Sequence of chain 1.B:
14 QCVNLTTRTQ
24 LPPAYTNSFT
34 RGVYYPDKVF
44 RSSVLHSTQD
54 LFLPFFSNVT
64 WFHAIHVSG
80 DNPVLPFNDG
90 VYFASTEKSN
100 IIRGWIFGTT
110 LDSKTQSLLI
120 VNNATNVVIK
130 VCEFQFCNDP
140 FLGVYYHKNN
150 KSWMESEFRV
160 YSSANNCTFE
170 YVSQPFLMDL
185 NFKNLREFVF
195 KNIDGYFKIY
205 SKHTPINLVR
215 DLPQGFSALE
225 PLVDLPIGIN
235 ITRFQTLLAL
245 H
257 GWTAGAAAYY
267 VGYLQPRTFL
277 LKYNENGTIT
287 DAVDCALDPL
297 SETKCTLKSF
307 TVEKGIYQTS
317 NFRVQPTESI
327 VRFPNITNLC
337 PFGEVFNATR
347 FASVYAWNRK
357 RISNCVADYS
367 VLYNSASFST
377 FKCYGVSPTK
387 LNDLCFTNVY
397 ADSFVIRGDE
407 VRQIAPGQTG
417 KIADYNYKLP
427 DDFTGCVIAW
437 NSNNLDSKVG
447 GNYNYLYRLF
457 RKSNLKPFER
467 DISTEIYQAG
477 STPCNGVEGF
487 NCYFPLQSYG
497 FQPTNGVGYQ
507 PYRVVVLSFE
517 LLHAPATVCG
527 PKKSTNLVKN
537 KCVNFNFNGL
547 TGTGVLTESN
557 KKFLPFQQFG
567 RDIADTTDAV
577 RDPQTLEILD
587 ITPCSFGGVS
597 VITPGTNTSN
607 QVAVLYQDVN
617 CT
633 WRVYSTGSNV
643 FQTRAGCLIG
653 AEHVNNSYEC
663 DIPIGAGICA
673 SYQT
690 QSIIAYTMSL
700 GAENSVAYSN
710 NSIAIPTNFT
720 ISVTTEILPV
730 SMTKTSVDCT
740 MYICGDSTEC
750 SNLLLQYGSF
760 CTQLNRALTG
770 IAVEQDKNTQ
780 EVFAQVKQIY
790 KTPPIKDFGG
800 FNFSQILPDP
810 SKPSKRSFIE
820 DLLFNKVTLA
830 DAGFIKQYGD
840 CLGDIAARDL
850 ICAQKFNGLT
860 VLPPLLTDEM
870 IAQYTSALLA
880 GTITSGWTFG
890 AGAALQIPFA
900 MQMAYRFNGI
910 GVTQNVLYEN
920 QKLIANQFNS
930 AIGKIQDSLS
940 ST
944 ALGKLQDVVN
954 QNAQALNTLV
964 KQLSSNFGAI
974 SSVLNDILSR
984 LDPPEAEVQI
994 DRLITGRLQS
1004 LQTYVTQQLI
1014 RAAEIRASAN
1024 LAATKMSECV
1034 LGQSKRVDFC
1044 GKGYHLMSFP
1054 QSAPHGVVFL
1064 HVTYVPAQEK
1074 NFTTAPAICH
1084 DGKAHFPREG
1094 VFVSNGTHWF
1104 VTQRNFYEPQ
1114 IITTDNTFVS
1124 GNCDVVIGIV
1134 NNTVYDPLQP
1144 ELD

Sequence of chain 1.A:
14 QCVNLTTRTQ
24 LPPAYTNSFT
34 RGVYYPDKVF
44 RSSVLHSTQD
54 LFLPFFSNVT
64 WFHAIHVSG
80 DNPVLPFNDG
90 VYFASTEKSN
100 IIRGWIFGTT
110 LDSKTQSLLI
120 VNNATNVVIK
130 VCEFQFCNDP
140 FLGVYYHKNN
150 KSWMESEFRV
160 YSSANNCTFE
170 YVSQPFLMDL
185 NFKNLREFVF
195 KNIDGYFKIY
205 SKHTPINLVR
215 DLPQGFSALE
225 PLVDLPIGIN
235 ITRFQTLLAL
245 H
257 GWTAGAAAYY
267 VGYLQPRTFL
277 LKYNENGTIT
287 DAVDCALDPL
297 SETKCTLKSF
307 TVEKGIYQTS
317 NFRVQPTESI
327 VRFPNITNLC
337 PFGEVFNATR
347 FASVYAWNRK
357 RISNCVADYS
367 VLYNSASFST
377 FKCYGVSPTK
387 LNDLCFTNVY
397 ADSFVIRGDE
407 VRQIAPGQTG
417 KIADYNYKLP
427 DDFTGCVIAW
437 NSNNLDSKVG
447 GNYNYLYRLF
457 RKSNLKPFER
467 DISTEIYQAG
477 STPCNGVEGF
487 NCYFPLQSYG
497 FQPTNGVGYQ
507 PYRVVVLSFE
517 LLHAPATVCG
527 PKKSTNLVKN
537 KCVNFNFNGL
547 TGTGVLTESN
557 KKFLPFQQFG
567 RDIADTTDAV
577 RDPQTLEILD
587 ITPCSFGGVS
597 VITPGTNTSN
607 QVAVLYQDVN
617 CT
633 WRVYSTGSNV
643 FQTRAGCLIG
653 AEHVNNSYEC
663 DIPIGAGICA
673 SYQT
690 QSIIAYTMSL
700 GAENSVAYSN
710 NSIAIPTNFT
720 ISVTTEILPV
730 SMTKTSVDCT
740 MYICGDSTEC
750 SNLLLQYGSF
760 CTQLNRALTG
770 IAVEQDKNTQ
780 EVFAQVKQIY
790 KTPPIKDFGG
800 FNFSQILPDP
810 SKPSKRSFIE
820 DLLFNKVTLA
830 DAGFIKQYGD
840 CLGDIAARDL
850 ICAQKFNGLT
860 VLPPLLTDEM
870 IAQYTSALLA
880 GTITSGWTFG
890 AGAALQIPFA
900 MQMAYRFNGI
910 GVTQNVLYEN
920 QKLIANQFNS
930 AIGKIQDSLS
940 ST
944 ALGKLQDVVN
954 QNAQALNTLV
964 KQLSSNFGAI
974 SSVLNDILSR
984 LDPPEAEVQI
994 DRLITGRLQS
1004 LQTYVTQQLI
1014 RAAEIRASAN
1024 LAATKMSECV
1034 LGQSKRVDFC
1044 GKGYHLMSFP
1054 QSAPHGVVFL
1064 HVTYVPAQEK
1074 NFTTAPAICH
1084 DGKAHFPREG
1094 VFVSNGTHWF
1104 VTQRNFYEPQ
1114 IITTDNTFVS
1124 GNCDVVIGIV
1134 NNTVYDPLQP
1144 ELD

The protein below binds the small molecule below.
Small molecule (SMILES): CC(=O)N[C@@H]1[C@@H](O)[C@H](O)[C@@H](CO)O[C@H]1O

Binding-site contacts:
Ligand atom O5 contacts residue ASN709 of chain 1.A at 2.3 Å (h-bond).
Ligand atom O7 contacts residue ASP796 of chain 1.B at 4.0 Å.
Ligand atom C1 contacts residue ASN709 of chain 1.A at 1.4 Å.
Ligand atom C7 contacts residue ILE1130 of chain 1.A at 4.3 Å (hydrophobic).
Ligand atom C7 contacts residue ASN709 of chain 1.A at 3.3 Å.
Ligand atom N2 contacts residue ASN709 of chain 1.A at 3.0 Å (h-bond).
Ligand atom C5 contacts residue ASN709 of chain 1.A at 3.5 Å.
Ligand atom C8 contacts residue GLY1131 of chain 1.A at 3.4 Å.
Ligand atom O7 contacts residue ILE1130 of chain 1.A at 4.3 Å.
Ligand atom C3 contacts residue ASN709 of chain 1.A at 3.8 Å.
Ligand atom C8 contacts residue ILE1130 of chain 1.A at 3.9 Å (hydrophobic).
Ligand atom O7 contacts residue ASN709 of chain 1.A at 3.3 Å (h-bond).
Ligand atom C2 contacts residue ASN709 of chain 1.A at 2.6 Å.
Ligand atom C1 contacts residue ASP796 of chain 1.B at 4.0 Å.
Ligand atom C4 contacts residue ASN709 of chain 1.A at 4.2 Å.
Ligand atom O5 contacts residue ASP796 of chain 1.B at 4.0 Å.
Ligand atom C8 contacts residue ASN709 of chain 1.A at 4.5 Å.